Sequence of chain 2.A:
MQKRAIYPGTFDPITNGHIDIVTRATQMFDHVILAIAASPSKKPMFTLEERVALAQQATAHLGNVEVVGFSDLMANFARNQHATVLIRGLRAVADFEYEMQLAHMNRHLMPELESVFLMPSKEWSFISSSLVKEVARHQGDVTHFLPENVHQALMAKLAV

Binding-site contacts:
Ligand atom C7 contacts residue LEU131 of chain 3.A at 4.1 Å (hydrophobic).
Ligand atom C17 contacts residue MET105 of chain 2.A at 3.6 Å (hydrophobic).
Ligand atom C17 contacts residue LEU109 of chain 2.A at 4.1 Å (hydrophobic).
Ligand atom C20 contacts residue ALA37 of chain 2.A at 3.8 Å (hydrophobic).
Ligand atom C15 contacts residue ALA37 of chain 2.A at 3.7 Å (hydrophobic).
Ligand atom C9 contacts residue VAL135 of chain 3.A at 4.1 Å (hydrophobic).
Ligand atom C9 contacts residue LEU73 of chain 2.A at 4.1 Å (hydrophobic).
Ligand atom C19 contacts residue THR10 of chain 2.A at 3.7 Å.
Ligand atom BR contacts residue PRO8 of chain 2.A at 3.9 Å.
Ligand atom C13 contacts residue ALA37 of chain 2.A at 3.7 Å (hydrophobic).
Ligand atom C12 contacts residue HIS138 of chain 3.A at 4.2 Å.
Ligand atom C17 contacts residue LEU102 of chain 2.A at 3.6 Å (hydrophobic).
Ligand atom N1 contacts residue MET74 of chain 2.A at 4.2 Å.
Ligand atom O11 contacts residue GLU134 of chain 3.A at 3.4 Å.
Ligand atom C17 contacts residue ASN106 of chain 2.A at 3.5 Å.
Ligand atom C12 contacts residue ASP72 of chain 2.A at 3.9 Å.
Ligand atom C13 contacts residue PHE70 of chain 2.A at 3.9 Å (hydrophobic).
Ligand atom N3 contacts residue LEU73 of chain 2.A at 3.6 Å.
Ligand atom C17 contacts residue VAL135 of chain 3.A at 3.9 Å (hydrophobic).
Ligand atom C14 contacts residue ALA37 of chain 2.A at 3.7 Å (hydrophobic).
Ligand atom C6 contacts residue ASP72 of chain 2.A at 4.2 Å.
Ligand atom N3 contacts residue MET74 of chain 2.A at 2.9 Å (h-bond).
Ligand atom N10 contacts residue LEU73 of chain 2.A at 3.9 Å.
Ligand atom N8 contacts residue MET74 of chain 2.A at 3.8 Å.
Ligand atom BR contacts residue GLY9 of chain 2.A at 3.5 Å.
Ligand atom C18 contacts residue THR10 of chain 2.A at 3.7 Å.
Ligand atom C7 contacts residue VAL135 of chain 3.A at 4.2 Å (hydrophobic).
Ligand atom C2 contacts residue LEU73 of chain 2.A at 3.5 Å (hydrophobic).
Ligand atom C19 contacts residue ALA37 of chain 2.A at 3.7 Å (hydrophobic).
Ligand atom BR contacts residue MET74 of chain 2.A at 3.9 Å.
Ligand atom C5 contacts residue GLU134 of chain 3.A at 4.2 Å.
Ligand atom C9 contacts residue LEU102 of chain 2.A at 3.7 Å (hydrophobic).
Ligand atom C2 contacts residue MET74 of chain 2.A at 3.7 Å (hydrophobic).
Ligand atom C6 contacts residue LEU73 of chain 2.A at 4.0 Å (hydrophobic).
Ligand atom N10 contacts residue ASP72 of chain 2.A at 3.2 Å (salt-bridge).
Ligand atom C6 contacts residue MET74 of chain 2.A at 3.7 Å (hydrophobic).
Ligand atom N8 contacts residue LEU73 of chain 2.A at 3.5 Å.
Ligand atom C7 contacts residue LEU102 of chain 2.A at 3.7 Å (hydrophobic).
Ligand atom C18 contacts residue ALA37 of chain 2.A at 3.8 Å (hydrophobic).
Ligand atom N10 contacts residue MET74 of chain 2.A at 3.7 Å.

Sequence of chain 3.A:
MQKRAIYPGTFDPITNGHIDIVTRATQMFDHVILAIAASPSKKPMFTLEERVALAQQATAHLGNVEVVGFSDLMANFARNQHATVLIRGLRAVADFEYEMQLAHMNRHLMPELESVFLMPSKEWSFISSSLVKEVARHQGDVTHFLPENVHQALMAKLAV

The small molecule below binds the protein below.
Small molecule (SMILES): CC1=Nc2nc(NCc3cccc(Br)c3)nn2C(=O)C1